This protein binds this small molecule.
Small molecule (SMILES): Cc1ccc(CC2(C)C(=O)CCC2=O)cc1

Sequence of chain 1.D:
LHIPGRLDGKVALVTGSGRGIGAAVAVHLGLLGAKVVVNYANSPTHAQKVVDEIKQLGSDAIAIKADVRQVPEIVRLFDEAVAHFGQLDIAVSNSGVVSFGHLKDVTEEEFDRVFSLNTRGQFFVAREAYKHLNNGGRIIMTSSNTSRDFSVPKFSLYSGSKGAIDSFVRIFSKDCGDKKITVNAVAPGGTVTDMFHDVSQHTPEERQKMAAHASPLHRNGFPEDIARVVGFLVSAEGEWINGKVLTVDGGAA

Binding-site contacts:
Ligand atom C13 contacts residue PHE164 of chain 1.D at 4.1 Å (hydrophobic).
Ligand atom O15 contacts residue VAL107 of chain 1.D at 4.1 Å.
Ligand atom C04 contacts residue PHE164 of chain 1.D at 4.0 Å (hydrophobic).
Ligand atom O14 contacts residue ASN154 of chain 1.D at 3.3 Å (h-bond).
Ligand atom O15 contacts residue NAP1 of chain 1.I at 3.7 Å.
Ligand atom C12 contacts residue NAP1 of chain 1.I at 3.5 Å.
Ligand atom C10 contacts residue SER153 of chain 1.D at 4.1 Å.
Ligand atom C16 contacts residue GLY199 of chain 1.D at 3.2 Å.
Ligand atom C02 contacts residue HIS211 of chain 1.D at 3.9 Å.
Ligand atom C11 contacts residue NAP1 of chain 1.I at 4.2 Å.
Ligand atom C16 contacts residue GLY198 of chain 1.D at 3.1 Å.
Ligand atom C12 contacts residue SER153 of chain 1.D at 3.9 Å.
Ligand atom C10 contacts residue PHE164 of chain 1.D at 4.2 Å (hydrophobic).
Ligand atom O15 contacts residue MET204 of chain 1.D at 4.2 Å.
Ligand atom C16 contacts residue THR200 of chain 1.D at 4.3 Å.
Ligand atom O14 contacts residue THR155 of chain 1.D at 3.2 Å.
Ligand atom C03 contacts residue HIS211 of chain 1.D at 3.9 Å.
Ligand atom C03 contacts residue VAL161 of chain 1.D at 3.7 Å (hydrophobic).
Ligand atom C08 contacts residue PHE205 of chain 1.D at 4.1 Å (hydrophobic).
Ligand atom C02 contacts residue VAL161 of chain 1.D at 3.8 Å (hydrophobic).
Ligand atom C12 contacts residue TYR167 of chain 1.D at 3.5 Å (hydrophobic).
Ligand atom C11 contacts residue SER153 of chain 1.D at 3.1 Å.
Ligand atom C11 contacts residue PHE164 of chain 1.D at 3.3 Å (hydrophobic).
Ligand atom C13 contacts residue NAP1 of chain 1.I at 3.6 Å.
Ligand atom C11 contacts residue TYR167 of chain 1.D at 3.6 Å (hydrophobic).
Ligand atom C07 contacts residue HIS211 of chain 1.D at 3.6 Å.
Ligand atom C09 contacts residue NAP1 of chain 1.I at 3.7 Å.
Ligand atom C07 contacts residue VAL161 of chain 1.D at 3.4 Å (hydrophobic).
Ligand atom C10 contacts residue THR155 of chain 1.D at 3.6 Å.
Ligand atom C08 contacts residue NAP1 of chain 1.I at 4.2 Å.
Ligand atom C08 contacts residue GLY199 of chain 1.D at 4.3 Å.
Ligand atom C10 contacts residue NAP1 of chain 1.I at 4.3 Å.
Ligand atom C10 contacts residue ASN154 of chain 1.D at 4.1 Å.
Ligand atom O14 contacts residue SER153 of chain 1.D at 4.3 Å.
Ligand atom O15 contacts residue VAL208 of chain 1.D at 3.3 Å.
Ligand atom C11 contacts residue THR155 of chain 1.D at 3.3 Å.
Ligand atom C16 contacts residue NAP1 of chain 1.I at 2.8 Å.
Ligand atom C12 contacts residue PHE164 of chain 1.D at 3.9 Å (hydrophobic).
Ligand atom C13 contacts residue VAL208 of chain 1.D at 4.2 Å (hydrophobic).
Ligand atom O15 contacts residue PHE164 of chain 1.D at 4.4 Å.